A small-molecule ligand and the protein it binds are described below.
Small molecule (SMILES): CSCC[C@H](N)C(=O)O

Binding-site contacts:
Ligand atom O contacts residue SF41 of chain 1.G at 4.2 Å.
Ligand atom O contacts residue THR179 of chain 1.B at 2.7 Å (h-bond).
Ligand atom CB contacts residue SF41 of chain 1.G at 3.8 Å.
Ligand atom CA contacts residue VAL181 of chain 1.B at 4.1 Å (hydrophobic).
Ligand atom N contacts residue VAL181 of chain 1.B at 4.2 Å.
Ligand atom CE contacts residue SF41 of chain 1.G at 3.7 Å.
Ligand atom SD contacts residue V471 of chain 1.I at 3.9 Å.
Ligand atom N contacts residue SF41 of chain 1.G at 2.1 Å.
Ligand atom C contacts residue GLY213 of chain 1.B at 4.0 Å.
Ligand atom O contacts residue LYS229 of chain 1.B at 4.4 Å.
Ligand atom OXT contacts residue GLU215 of chain 1.B at 4.2 Å.
Ligand atom CG contacts residue THR179 of chain 1.B at 4.4 Å.
Ligand atom CG contacts residue V471 of chain 1.I at 3.4 Å.
Ligand atom OXT contacts residue V471 of chain 1.I at 4.2 Å.
Ligand atom CB contacts residue THR179 of chain 1.B at 4.0 Å.
Ligand atom CG contacts residue THR147 of chain 1.B at 4.5 Å.
Ligand atom CA contacts residue SF41 of chain 1.G at 3.0 Å.
Ligand atom O contacts residue GLY212 of chain 1.B at 3.7 Å.
Ligand atom C contacts residue SF41 of chain 1.G at 3.0 Å.
Ligand atom O contacts residue VAL181 of chain 1.B at 3.4 Å.
Ligand atom OXT contacts residue LYS229 of chain 1.B at 3.0 Å (salt-bridge).
Ligand atom OXT contacts residue GLY213 of chain 1.B at 4.1 Å.
Ligand atom CB contacts residue THR147 of chain 1.B at 4.2 Å.
Ligand atom CA contacts residue THR179 of chain 1.B at 3.6 Å.
Ligand atom CG contacts residue GLY148 of chain 1.B at 4.4 Å.
Ligand atom SD contacts residue SF41 of chain 1.G at 2.6 Å.
Ligand atom SD contacts residue GLY148 of chain 1.B at 4.4 Å.
Ligand atom OXT contacts residue SF41 of chain 1.G at 2.2 Å.
Ligand atom C contacts residue VAL181 of chain 1.B at 3.6 Å (hydrophobic).
Ligand atom O contacts residue V471 of chain 1.I at 4.4 Å.
Ligand atom CE contacts residue GLY148 of chain 1.B at 3.9 Å.
Ligand atom CB contacts residue GLY148 of chain 1.B at 3.4 Å.
Ligand atom C contacts residue LYS229 of chain 1.B at 4.0 Å.
Ligand atom CG contacts residue SF41 of chain 1.G at 3.7 Å.
Ligand atom O contacts residue GLY213 of chain 1.B at 3.1 Å.
Ligand atom OXT contacts residue VAL181 of chain 1.B at 3.9 Å.
Ligand atom C contacts residue THR179 of chain 1.B at 3.5 Å.
Ligand atom N contacts residue GLY148 of chain 1.B at 3.0 Å (h-bond).
Ligand atom N contacts residue VAL150 of chain 1.B at 4.4 Å.
Ligand atom CA contacts residue GLY148 of chain 1.B at 3.6 Å.

Sequence of chain 1.B:
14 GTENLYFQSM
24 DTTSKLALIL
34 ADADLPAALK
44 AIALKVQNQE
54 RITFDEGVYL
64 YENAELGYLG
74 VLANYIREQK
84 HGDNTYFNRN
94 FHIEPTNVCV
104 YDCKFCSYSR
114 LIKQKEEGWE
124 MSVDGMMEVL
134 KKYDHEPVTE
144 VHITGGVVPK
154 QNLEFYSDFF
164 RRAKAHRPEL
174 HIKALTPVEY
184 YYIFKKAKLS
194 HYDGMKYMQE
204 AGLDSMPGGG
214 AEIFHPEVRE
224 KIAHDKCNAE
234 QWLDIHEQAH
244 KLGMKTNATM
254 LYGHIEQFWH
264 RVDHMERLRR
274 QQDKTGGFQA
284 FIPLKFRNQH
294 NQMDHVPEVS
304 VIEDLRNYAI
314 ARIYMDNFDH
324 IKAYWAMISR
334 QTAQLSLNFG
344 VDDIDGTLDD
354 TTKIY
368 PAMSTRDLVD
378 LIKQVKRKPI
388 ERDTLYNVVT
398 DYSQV